Sequence of chain 1.A:
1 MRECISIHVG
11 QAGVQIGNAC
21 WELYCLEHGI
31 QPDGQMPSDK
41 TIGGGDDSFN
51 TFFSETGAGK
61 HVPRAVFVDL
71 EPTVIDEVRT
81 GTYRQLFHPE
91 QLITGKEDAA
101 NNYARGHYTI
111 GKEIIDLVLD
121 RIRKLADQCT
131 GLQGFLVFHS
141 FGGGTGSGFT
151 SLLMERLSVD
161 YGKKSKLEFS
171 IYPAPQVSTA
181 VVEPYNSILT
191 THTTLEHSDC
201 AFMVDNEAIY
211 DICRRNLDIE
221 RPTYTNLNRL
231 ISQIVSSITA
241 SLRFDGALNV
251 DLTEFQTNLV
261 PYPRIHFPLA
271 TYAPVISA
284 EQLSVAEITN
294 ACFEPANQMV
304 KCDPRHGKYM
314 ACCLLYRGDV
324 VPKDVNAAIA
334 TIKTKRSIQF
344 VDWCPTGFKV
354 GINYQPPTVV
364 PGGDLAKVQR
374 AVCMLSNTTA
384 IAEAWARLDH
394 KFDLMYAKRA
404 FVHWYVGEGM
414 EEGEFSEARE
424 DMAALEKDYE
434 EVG

Binding-site contacts:
Ligand atom O4 contacts residue CYS239 of chain 1.B at 3.8 Å.
Ligand atom C18 contacts residue ALA248 of chain 1.B at 3.4 Å (hydrophobic).
Ligand atom C5 contacts residue VAL313 of chain 1.B at 3.2 Å (hydrophobic).
Ligand atom C3 contacts residue ASN256 of chain 1.B at 3.5 Å.
Ligand atom C10 contacts residue ASN347 of chain 1.B at 3.7 Å.
Ligand atom C5 contacts residue LYS350 of chain 1.B at 3.7 Å.
Ligand atom O2 contacts residue ALA314 of chain 1.B at 3.8 Å.
Ligand atom C8 contacts residue ALA180 of chain 1.A at 3.6 Å (hydrophobic).
Ligand atom C8 contacts residue LYS350 of chain 1.B at 3.8 Å.
Ligand atom C9 contacts residue LYS350 of chain 1.B at 3.8 Å.
Ligand atom C1 contacts residue ASN256 of chain 1.B at 3.8 Å.
Ligand atom C7 contacts residue THR179 of chain 1.A at 3.5 Å.
Ligand atom C10 contacts residue ASN348 of chain 1.B at 3.8 Å.
Ligand atom C6 contacts residue MET257 of chain 1.B at 3.4 Å (hydrophobic).
Ligand atom C20 contacts residue ILE368 of chain 1.B at 3.2 Å (hydrophobic).
Ligand atom C11 contacts residue ASN256 of chain 1.B at 3.4 Å.
Ligand atom C20 contacts residue ILE316 of chain 1.B at 3.5 Å (hydrophobic).
Ligand atom C19 contacts residue ASP249 of chain 1.B at 3.6 Å.
Ligand atom C20 contacts residue VAL236 of chain 1.B at 3.4 Å (hydrophobic).
Ligand atom O1 contacts residue LYS252 of chain 1.B at 3.6 Å.
Ligand atom C7 contacts residue VAL181 of chain 1.A at 3.8 Å (hydrophobic).
Ligand atom O1 contacts residue ALA248 of chain 1.B at 3.2 Å.
Ligand atom O3 contacts residue CYS239 of chain 1.B at 3.5 Å.
Ligand atom C3 contacts residue LYS350 of chain 1.B at 3.4 Å.
Ligand atom C7 contacts residue ALA180 of chain 1.A at 3.7 Å (hydrophobic).
Ligand atom C2 contacts residue LYS350 of chain 1.B at 3.7 Å.
Ligand atom O1 contacts residue ASP249 of chain 1.B at 3.6 Å (salt-bridge).
Ligand atom C10 contacts residue LYS350 of chain 1.B at 3.5 Å.
Ligand atom C2 contacts residue ASN256 of chain 1.B at 3.2 Å.
Ligand atom C6 contacts residue VAL313 of chain 1.B at 3.4 Å (hydrophobic).
Ligand atom C7 contacts residue ASN256 of chain 1.B at 3.7 Å.
Ligand atom C9 contacts residue ASN347 of chain 1.B at 3.5 Å.
Ligand atom C16 contacts residue CYS239 of chain 1.B at 3.5 Å (hydrophobic).
Ligand atom C7 contacts residue LYS350 of chain 1.B at 3.6 Å.
Ligand atom C8 contacts residue VAL181 of chain 1.A at 3.5 Å (hydrophobic).
Ligand atom C4 contacts residue LYS350 of chain 1.B at 3.4 Å.
Ligand atom C21 contacts residue ALA314 of chain 1.B at 3.8 Å (hydrophobic).
Ligand atom C19 contacts residue LEU240 of chain 1.B at 3.4 Å (hydrophobic).
Ligand atom C17 contacts residue CYS239 of chain 1.B at 3.7 Å (hydrophobic).
Ligand atom O3 contacts residue ILE316 of chain 1.B at 3.2 Å.

This protein binds this small molecule.
Small molecule (SMILES): COc1cc(C(=O)N/N=C/c2cccc3ccccc23)cc(OC)c1OC

Sequence of chain 1.B:
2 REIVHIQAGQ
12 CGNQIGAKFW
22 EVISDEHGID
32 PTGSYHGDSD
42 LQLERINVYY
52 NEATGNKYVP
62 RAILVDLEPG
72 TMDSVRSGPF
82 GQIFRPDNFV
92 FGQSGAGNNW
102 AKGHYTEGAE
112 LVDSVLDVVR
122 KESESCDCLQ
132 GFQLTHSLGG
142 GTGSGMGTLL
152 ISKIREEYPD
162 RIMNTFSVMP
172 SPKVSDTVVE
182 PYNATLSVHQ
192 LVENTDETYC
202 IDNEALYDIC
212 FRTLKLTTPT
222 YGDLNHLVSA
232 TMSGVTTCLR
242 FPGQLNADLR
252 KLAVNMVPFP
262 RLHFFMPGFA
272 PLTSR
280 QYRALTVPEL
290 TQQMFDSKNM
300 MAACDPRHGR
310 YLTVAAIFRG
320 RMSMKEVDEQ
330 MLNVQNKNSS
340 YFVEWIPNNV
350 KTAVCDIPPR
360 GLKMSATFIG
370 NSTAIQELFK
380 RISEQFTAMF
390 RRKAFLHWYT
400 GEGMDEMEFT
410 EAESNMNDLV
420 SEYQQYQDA